The protein below binds the small molecule below.
Small molecule (SMILES): NC(N)=NCCC[C@H](NC(=O)[C@H](CCCN=C(N)N)NC(=O)[C@@H](N)CCCN=C(N)N)C(=O)N[C@@H](CC(=O)O)C(=O)N[C@@H](Cc1ccc(O)cc1)C(=O)N[C@H](C=O)Cc1ccccc1

Binding-site contacts:
Ligand atom CZ contacts residue LEU58 of chain 1.C at 3.6 Å (hydrophobic).
Ligand atom CB contacts residue LEU307 of chain 1.C at 3.7 Å (hydrophobic).
Ligand atom CD1 contacts residue LEU60 of chain 1.C at 3.7 Å (hydrophobic).
Ligand atom OD2 contacts residue TYR63 of chain 1.C at 3.8 Å.
Ligand atom CE2 contacts residue LEU58 of chain 1.C at 3.6 Å (hydrophobic).
Ligand atom O contacts residue LYS61 of chain 1.C at 2.9 Å (salt-bridge).
Ligand atom NH2 contacts residue ASP72 of chain 1.C at 2.6 Å (salt-bridge).
Ligand atom O contacts residue HIS64 of chain 1.C at 3.5 Å.
Ligand atom CZ contacts residue HIS69 of chain 1.C at 3.7 Å.
Ligand atom CZ contacts residue GLU79 of chain 1.C at 3.6 Å.
Ligand atom O contacts residue LYS61 of chain 1.C at 3.2 Å (salt-bridge).
Ligand atom OH contacts residue HIS69 of chain 1.C at 2.7 Å (h-bond).
Ligand atom CZ contacts residue SER57 of chain 1.C at 3.5 Å.
Ligand atom OD1 contacts residue LYS61 of chain 1.C at 3.3 Å (salt-bridge).
Ligand atom CE2 contacts residue PHE226 of chain 1.C at 3.6 Å (hydrophobic).
Ligand atom CB contacts residue GLN59 of chain 1.C at 3.2 Å.
Ligand atom O contacts residue HIS64 of chain 1.C at 3.8 Å.
Ligand atom OH contacts residue ILE76 of chain 1.C at 3.8 Å.
Ligand atom NE contacts residue ILE76 of chain 1.C at 3.8 Å.
Ligand atom C contacts residue HIS64 of chain 1.C at 3.7 Å.
Ligand atom CG contacts residue LYS61 of chain 1.C at 3.6 Å.
Ligand atom CG contacts residue GLN59 of chain 1.C at 3.6 Å.
Ligand atom O contacts residue LYS61 of chain 1.C at 3.0 Å (salt-bridge).
Ligand atom OD2 contacts residue LYS61 of chain 1.C at 3.8 Å.
Ligand atom CD1 contacts residue GLN59 of chain 1.C at 3.5 Å.
Ligand atom CD contacts residue GLU79 of chain 1.C at 3.3 Å.
Ligand atom CE1 contacts residue TRP50 of chain 1.C at 3.4 Å (hydrophobic).
Ligand atom CE1 contacts residue LEU60 of chain 1.C at 3.4 Å (hydrophobic).
Ligand atom CZ contacts residue GLN59 of chain 1.C at 3.6 Å.
Ligand atom CZ contacts residue LEU58 of chain 1.C at 3.6 Å (hydrophobic).
Ligand atom CA contacts residue HIS64 of chain 1.C at 3.8 Å.
Ligand atom CA contacts residue GLN59 of chain 1.C at 3.6 Å.
Ligand atom N contacts residue GLN59 of chain 1.C at 3.3 Å (h-bond).
Ligand atom O contacts residue HIS69 of chain 1.C at 3.1 Å.
Ligand atom CE1 contacts residue HIS69 of chain 1.C at 3.7 Å.
Ligand atom C contacts residue LYS61 of chain 1.C at 3.6 Å.
Ligand atom CE1 contacts residue GLN59 of chain 1.C at 3.4 Å.
Ligand atom C contacts residue LYS61 of chain 1.C at 3.8 Å.
Ligand atom NH1 contacts residue GLU79 of chain 1.C at 2.5 Å (salt-bridge).
Ligand atom CD1 contacts residue GLN59 of chain 1.C at 3.2 Å.

Sequence of chain 1.C:
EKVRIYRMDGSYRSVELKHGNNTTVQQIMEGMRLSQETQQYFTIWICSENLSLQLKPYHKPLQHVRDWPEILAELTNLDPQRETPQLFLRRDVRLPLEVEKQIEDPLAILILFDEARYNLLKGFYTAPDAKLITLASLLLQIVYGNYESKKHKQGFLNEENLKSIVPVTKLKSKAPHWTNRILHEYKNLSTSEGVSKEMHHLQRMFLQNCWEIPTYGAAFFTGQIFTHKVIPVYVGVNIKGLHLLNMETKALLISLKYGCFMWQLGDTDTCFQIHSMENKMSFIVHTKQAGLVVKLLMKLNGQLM